Sequence of chain 6.C:
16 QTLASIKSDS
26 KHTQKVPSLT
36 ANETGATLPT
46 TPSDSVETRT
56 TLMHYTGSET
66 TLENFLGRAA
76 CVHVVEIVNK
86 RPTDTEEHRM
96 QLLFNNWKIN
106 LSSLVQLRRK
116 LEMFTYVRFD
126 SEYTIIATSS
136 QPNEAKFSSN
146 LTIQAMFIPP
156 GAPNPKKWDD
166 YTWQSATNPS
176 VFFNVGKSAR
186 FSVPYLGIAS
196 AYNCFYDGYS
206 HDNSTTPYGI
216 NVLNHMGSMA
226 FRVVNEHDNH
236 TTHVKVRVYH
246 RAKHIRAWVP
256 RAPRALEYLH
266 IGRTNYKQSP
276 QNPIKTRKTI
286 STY

Sequence of chain 4.D:
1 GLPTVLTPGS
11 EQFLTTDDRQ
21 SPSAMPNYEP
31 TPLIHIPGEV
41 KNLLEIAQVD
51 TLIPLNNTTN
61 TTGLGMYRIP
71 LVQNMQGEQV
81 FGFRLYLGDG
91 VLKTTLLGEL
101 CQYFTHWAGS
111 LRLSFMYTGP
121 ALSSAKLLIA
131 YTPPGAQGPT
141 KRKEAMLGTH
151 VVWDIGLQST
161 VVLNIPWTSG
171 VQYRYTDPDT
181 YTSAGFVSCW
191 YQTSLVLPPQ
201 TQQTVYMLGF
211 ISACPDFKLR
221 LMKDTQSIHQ

Binding-site contacts:
Ligand atom C15 contacts residue LEU218 of chain 6.C at 3.8 Å (hydrophobic).
Ligand atom F3 contacts residue LEU106 of chain 6.C at 3.5 Å.
Ligand atom C18 contacts residue ILE104 of chain 6.C at 3.9 Å (hydrophobic).
Ligand atom C6 contacts residue ASN105 of chain 6.C at 3.6 Å.
Ligand atom C14 contacts residue LEU218 of chain 6.C at 3.5 Å (hydrophobic).
Ligand atom C17 contacts residue ASN198 of chain 6.C at 3.7 Å.
Ligand atom F3 contacts residue ILE104 of chain 6.C at 3.7 Å.
Ligand atom C9 contacts residue ASN198 of chain 6.C at 3.1 Å.
Ligand atom C15 contacts residue ASN198 of chain 6.C at 2.5 Å.
Ligand atom N6 contacts residue ASN219 of chain 6.C at 3.5 Å.
Ligand atom C11 contacts residue LEU218 of chain 6.C at 3.6 Å (hydrophobic).
Ligand atom N5 contacts residue TYR197 of chain 6.C at 3.8 Å.
Ligand atom C6 contacts residue MET221 of chain 6.C at 3.8 Å (hydrophobic).
Ligand atom C12 contacts residue LEU218 of chain 6.C at 3.6 Å (hydrophobic).
Ligand atom C15 contacts residue ALA194 of chain 6.C at 3.5 Å (hydrophobic).
Ligand atom N4 contacts residue LEU218 of chain 6.C at 3.0 Å (h-bond).
Ligand atom N1 contacts residue ASN219 of chain 6.C at 3.9 Å.
Ligand atom F2 contacts residue MET221 of chain 6.C at 2.9 Å.
Ligand atom C2 contacts residue MET221 of chain 6.C at 3.8 Å (hydrophobic).
Ligand atom C1 contacts residue TYR197 of chain 6.C at 3.8 Å (hydrophobic).
Ligand atom N3 contacts residue ASN198 of chain 6.C at 2.3 Å (h-bond).
Ligand atom C6 contacts residue ILE104 of chain 6.C at 3.3 Å (hydrophobic).
Ligand atom C13 contacts residue ALA196 of chain 6.C at 3.8 Å (hydrophobic).
Ligand atom C17 contacts residue ALA194 of chain 6.C at 3.6 Å (hydrophobic).
Ligand atom C3 contacts residue TYR197 of chain 6.C at 3.8 Å (hydrophobic).
Ligand atom N2 contacts residue ASN198 of chain 6.C at 3.3 Å (h-bond).
Ligand atom N3 contacts residue TYR197 of chain 6.C at 3.9 Å.
Ligand atom C13 contacts residue LEU218 of chain 6.C at 3.6 Å (hydrophobic).
Ligand atom N5 contacts residue ASN198 of chain 6.C at 3.0 Å (h-bond).
Ligand atom C4 contacts residue MET221 of chain 6.C at 3.7 Å (hydrophobic).
Ligand atom C13 contacts residue ASN198 of chain 6.C at 2.6 Å.
Ligand atom N6 contacts residue LEU218 of chain 6.C at 3.4 Å (h-bond).
Ligand atom C15 contacts residue SER198 of chain 6.B at 3.6 Å.
Ligand atom F1 contacts residue SER126 of chain 6.C at 3.6 Å.
Ligand atom C10 contacts residue LEU218 of chain 6.C at 3.4 Å (hydrophobic).
Ligand atom F2 contacts residue ILE104 of chain 6.C at 3.4 Å.
Ligand atom N6 contacts residue MET221 of chain 6.C at 3.2 Å.
Ligand atom F3 contacts residue TYR128 of chain 6.C at 3.4 Å.
Ligand atom C4 contacts residue ASN105 of chain 6.C at 3.4 Å.
Ligand atom F2 contacts residue TYR128 of chain 6.C at 3.4 Å.

Sequence of chain 6.B:
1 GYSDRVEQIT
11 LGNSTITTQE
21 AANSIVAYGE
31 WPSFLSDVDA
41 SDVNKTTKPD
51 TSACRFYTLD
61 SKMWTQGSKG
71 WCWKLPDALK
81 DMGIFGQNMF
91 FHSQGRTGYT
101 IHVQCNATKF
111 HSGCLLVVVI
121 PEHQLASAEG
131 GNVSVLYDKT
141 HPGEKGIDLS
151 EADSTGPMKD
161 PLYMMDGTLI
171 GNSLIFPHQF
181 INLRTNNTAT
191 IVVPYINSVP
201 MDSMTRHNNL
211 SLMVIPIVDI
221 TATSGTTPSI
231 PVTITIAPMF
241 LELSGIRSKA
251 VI

The protein below binds the small molecule below.
Small molecule (SMILES): Nc1nc(-c2ccccc2)nc2[nH]nc(Nc3ccc(C(F)(F)F)cc3)c12